Sequence of chain 1.B:
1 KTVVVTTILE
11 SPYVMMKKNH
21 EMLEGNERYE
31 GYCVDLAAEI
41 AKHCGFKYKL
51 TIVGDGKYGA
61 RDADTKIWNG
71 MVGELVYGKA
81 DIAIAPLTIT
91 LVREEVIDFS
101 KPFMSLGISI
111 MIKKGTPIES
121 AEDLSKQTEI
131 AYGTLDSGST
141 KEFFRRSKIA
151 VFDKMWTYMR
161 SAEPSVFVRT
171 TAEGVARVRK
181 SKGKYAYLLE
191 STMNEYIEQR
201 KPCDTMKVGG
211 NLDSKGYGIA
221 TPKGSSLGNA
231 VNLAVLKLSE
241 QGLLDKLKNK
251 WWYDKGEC

A protein and the small-molecule ligand that binds it are described below.
Small molecule (SMILES): C=CCSC[C@H]1Nc2cc(Cl)c(S(N)(=O)=O)cc2S(=O)(=O)N1

Binding-site contacts:
Ligand atom CL11 contacts residue LEU244 of chain 1.B at 3.4 Å.
Ligand atom C06 contacts residue SER214 of chain 1.A at 3.6 Å.
Ligand atom S19 contacts residue PRO102 of chain 1.B at 3.7 Å.
Ligand atom O21 contacts residue MET104 of chain 1.B at 3.5 Å (h-bond).
Ligand atom C17 contacts residue PHE103 of chain 1.B at 3.9 Å (hydrophobic).
Ligand atom O21 contacts residue PRO102 of chain 1.B at 3.3 Å.
Ligand atom C03 contacts residue LEU236 of chain 1.B at 3.8 Å (hydrophobic).
Ligand atom C12 contacts residue SER214 of chain 1.A at 4.0 Å.
Ligand atom N07 contacts residue PRO102 of chain 1.B at 3.9 Å.
Ligand atom N07 contacts residue SER239 of chain 1.B at 2.8 Å (h-bond).
Ligand atom C12 contacts residue PHE103 of chain 1.B at 3.9 Å (hydrophobic).
Ligand atom C10 contacts residue PHE103 of chain 1.B at 3.9 Å (hydrophobic).
Ligand atom C08 contacts residue SER214 of chain 1.A at 3.6 Å.
Ligand atom C02 contacts residue ILE89 of chain 1.A at 2.9 Å (hydrophobic).
Ligand atom C01 contacts residue LEU236 of chain 1.B at 3.7 Å (hydrophobic).
Ligand atom N07 contacts residue SER214 of chain 1.A at 3.6 Å (h-bond).
Ligand atom C01 contacts residue THR90 of chain 1.A at 3.2 Å.
Ligand atom C05 contacts residue SER239 of chain 1.B at 3.7 Å.
Ligand atom O16 contacts residue LYS248 of chain 1.B at 3.9 Å.
Ligand atom C18 contacts residue PHE103 of chain 1.B at 3.9 Å (hydrophobic).
Ligand atom S19 contacts residue SER105 of chain 1.B at 3.9 Å.
Ligand atom CL11 contacts residue ASP245 of chain 1.B at 3.2 Å.
Ligand atom N22 contacts residue PRO102 of chain 1.B at 2.9 Å (h-bond).
Ligand atom O21 contacts residue SER105 of chain 1.B at 3.4 Å (h-bond).
Ligand atom C06 contacts residue SER239 of chain 1.B at 3.7 Å.
Ligand atom C02 contacts residue LEU236 of chain 1.B at 3.6 Å (hydrophobic).
Ligand atom C17 contacts residue MET104 of chain 1.B at 3.8 Å (hydrophobic).
Ligand atom C01 contacts residue ILE89 of chain 1.A at 2.2 Å (hydrophobic).
Ligand atom O20 contacts residue SER105 of chain 1.B at 3.3 Å (h-bond).
Ligand atom C09 contacts residue PHE103 of chain 1.B at 3.9 Å (hydrophobic).
Ligand atom O15 contacts residue SER105 of chain 1.B at 3.3 Å (h-bond).
Ligand atom N14 contacts residue SER214 of chain 1.A at 3.4 Å (h-bond).
Ligand atom O15 contacts residue MET104 of chain 1.B at 3.6 Å.
Ligand atom C09 contacts residue SER239 of chain 1.B at 3.7 Å.
Ligand atom C03 contacts residue ILE89 of chain 1.A at 2.9 Å (hydrophobic).
Ligand atom C06 contacts residue PRO102 of chain 1.B at 3.6 Å (hydrophobic).
Ligand atom C09 contacts residue LEU244 of chain 1.B at 3.8 Å (hydrophobic).
Ligand atom C17 contacts residue SER105 of chain 1.B at 3.9 Å.
Ligand atom O21 contacts residue PHE103 of chain 1.B at 4.0 Å.
Ligand atom C08 contacts residue SER239 of chain 1.B at 3.7 Å.

Sequence of chain 1.A:
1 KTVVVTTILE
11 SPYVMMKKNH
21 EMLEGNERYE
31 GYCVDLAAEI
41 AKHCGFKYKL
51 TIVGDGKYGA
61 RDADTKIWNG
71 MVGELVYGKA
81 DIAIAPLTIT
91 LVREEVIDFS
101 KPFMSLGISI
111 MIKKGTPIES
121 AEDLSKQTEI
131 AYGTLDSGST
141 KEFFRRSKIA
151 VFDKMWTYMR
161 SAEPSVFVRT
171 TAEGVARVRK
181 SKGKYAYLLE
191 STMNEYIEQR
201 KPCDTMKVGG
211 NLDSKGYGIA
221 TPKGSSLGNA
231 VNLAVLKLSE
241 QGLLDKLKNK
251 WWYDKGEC